Sequence of chain 1.B:
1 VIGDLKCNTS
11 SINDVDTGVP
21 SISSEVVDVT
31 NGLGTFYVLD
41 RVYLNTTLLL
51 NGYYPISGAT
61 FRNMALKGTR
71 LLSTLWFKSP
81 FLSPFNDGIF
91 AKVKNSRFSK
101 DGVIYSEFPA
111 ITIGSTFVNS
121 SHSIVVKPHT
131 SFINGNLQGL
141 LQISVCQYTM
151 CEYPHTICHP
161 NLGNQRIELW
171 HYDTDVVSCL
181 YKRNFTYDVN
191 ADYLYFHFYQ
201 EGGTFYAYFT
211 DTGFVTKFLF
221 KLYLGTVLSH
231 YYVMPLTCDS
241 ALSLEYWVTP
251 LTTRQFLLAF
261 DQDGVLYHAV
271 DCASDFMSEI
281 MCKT

Binding-site contacts:
Ligand atom C2 contacts residue ASN45 of chain 1.B at 2.5 Å.
Ligand atom C5 contacts residue ASN45 of chain 1.B at 3.6 Å.
Ligand atom N2 contacts residue ASN45 of chain 1.B at 3.1 Å (h-bond).
Ligand atom O7 contacts residue ASN45 of chain 1.B at 2.7 Å (h-bond).
Ligand atom O5 contacts residue ASN45 of chain 1.B at 2.4 Å (h-bond).
Ligand atom C7 contacts residue ASN45 of chain 1.B at 3.2 Å.
Ligand atom C3 contacts residue ASN45 of chain 1.B at 3.9 Å.
Ligand atom C4 contacts residue ASN45 of chain 1.B at 4.2 Å.
Ligand atom C1 contacts residue ASN45 of chain 1.B at 1.4 Å.
Ligand atom C8 contacts residue GLN262 of chain 1.B at 3.5 Å.
Ligand atom O7 contacts residue GLN262 of chain 1.B at 3.6 Å.
Ligand atom C7 contacts residue GLN262 of chain 1.B at 4.5 Å.

This protein binds this small molecule.
Small molecule (SMILES): CC(=O)N[C@@H]1[C@@H](O)[C@H](O)[C@@H](CO)O[C@H]1O